Sequence of chain 27.E:
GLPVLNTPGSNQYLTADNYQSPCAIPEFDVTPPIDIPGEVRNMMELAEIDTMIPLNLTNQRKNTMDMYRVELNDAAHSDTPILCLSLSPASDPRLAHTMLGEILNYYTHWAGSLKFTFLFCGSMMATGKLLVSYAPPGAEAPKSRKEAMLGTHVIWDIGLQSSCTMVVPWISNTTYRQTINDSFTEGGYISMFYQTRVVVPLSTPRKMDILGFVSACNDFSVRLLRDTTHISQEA

The protein below binds the small molecule below.
Small molecule (SMILES): COc1ccc(OCc2ccc(COc3c(Cl)cccc3Cl)cc2)c(Cl)c1

Sequence of chain 28.B:
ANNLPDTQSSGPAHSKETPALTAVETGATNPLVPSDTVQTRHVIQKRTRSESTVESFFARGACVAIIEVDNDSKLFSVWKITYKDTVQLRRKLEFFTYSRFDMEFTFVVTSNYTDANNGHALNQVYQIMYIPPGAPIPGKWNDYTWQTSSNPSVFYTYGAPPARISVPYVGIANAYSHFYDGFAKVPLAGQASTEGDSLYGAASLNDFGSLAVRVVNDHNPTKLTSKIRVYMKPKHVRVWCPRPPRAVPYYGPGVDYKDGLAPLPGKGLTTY

Binding-site contacts:
Ligand atom C20 contacts residue LEU217 of chain 28.B at 3.8 Å (hydrophobic).
Ligand atom CL2 contacts residue TYR136 of chain 28.B at 3.6 Å.
Ligand atom C21 contacts residue HIS184 of chain 28.B at 3.6 Å.
Ligand atom C14 contacts residue TYR136 of chain 28.B at 3.5 Å (hydrophobic).
Ligand atom C21 contacts residue SER105 of chain 28.B at 3.8 Å.
Ligand atom C7 contacts residue MET109 of chain 28.B at 3.3 Å (hydrophobic).
Ligand atom C16 contacts residue TYR136 of chain 28.B at 3.8 Å (hydrophobic).
Ligand atom C7 contacts residue PHE214 of chain 28.B at 3.5 Å (hydrophobic).
Ligand atom C17 contacts residue TYR136 of chain 28.B at 3.7 Å (hydrophobic).
Ligand atom C9 contacts residue VAL176 of chain 28.B at 3.6 Å (hydrophobic).
Ligand atom C1 contacts residue TYR182 of chain 28.B at 3.8 Å (hydrophobic).
Ligand atom C9 contacts residue PHE214 of chain 28.B at 3.7 Å (hydrophobic).
Ligand atom C20 contacts residue ILE171 of chain 28.B at 3.8 Å (hydrophobic).
Ligand atom C13 contacts residue PHE111 of chain 28.B at 3.7 Å (hydrophobic).
Ligand atom C3 contacts residue MET109 of chain 28.B at 3.7 Å (hydrophobic).
Ligand atom C11 contacts residue ILE87 of chain 28.B at 3.8 Å (hydrophobic).
Ligand atom C2 contacts residue PHE214 of chain 28.B at 3.6 Å (hydrophobic).
Ligand atom O2 contacts residue VAL173 of chain 28.B at 3.4 Å.
Ligand atom C16 contacts residue ALA24 of chain 27.E at 3.8 Å (hydrophobic).
Ligand atom O3 contacts residue TYR89 of chain 28.B at 3.6 Å.
Ligand atom C13 contacts residue ILE87 of chain 28.B at 3.7 Å (hydrophobic).
Ligand atom C8 contacts residue MET109 of chain 28.B at 3.4 Å (hydrophobic).
Ligand atom C21 contacts residue TYR182 of chain 28.B at 3.8 Å (hydrophobic).
Ligand atom O1 contacts residue MET109 of chain 28.B at 3.7 Å.
Ligand atom C10 contacts residue TYR136 of chain 28.B at 3.5 Å (hydrophobic).
Ligand atom C13 contacts residue MET109 of chain 28.B at 3.4 Å (hydrophobic).
Ligand atom C17 contacts residue ALA24 of chain 27.E at 3.7 Å (hydrophobic).
Ligand atom CL2 contacts residue ALA24 of chain 27.E at 3.5 Å.
Ligand atom O1 contacts residue PHE214 of chain 28.B at 3.8 Å.
Ligand atom CL3 contacts residue LEU217 of chain 28.B at 3.8 Å.
Ligand atom C5 contacts residue TYR89 of chain 28.B at 3.5 Å (hydrophobic).
Ligand atom C6 contacts residue TYR89 of chain 28.B at 3.7 Å (hydrophobic).
Ligand atom CL3 contacts residue PHE111 of chain 28.B at 3.8 Å.
Ligand atom O1 contacts residue ILE87 of chain 28.B at 3.7 Å.
Ligand atom C19 contacts residue LEU217 of chain 28.B at 3.8 Å (hydrophobic).
Ligand atom C4 contacts residue MET109 of chain 28.B at 3.8 Å (hydrophobic).
Ligand atom C12 contacts residue PHE111 of chain 28.B at 3.8 Å (hydrophobic).
Ligand atom O3 contacts residue PHE107 of chain 28.B at 3.6 Å.
Ligand atom C12 contacts residue ILE87 of chain 28.B at 3.8 Å (hydrophobic).
Ligand atom CL2 contacts residue ILE25 of chain 27.E at 3.4 Å.